This small molecule binds to this protein.
Small molecule (SMILES): CCOP(=O)(O)OCC

Binding-site contacts:
Ligand atom O4 contacts residue ALA226 of chain 1.A at 2.9 Å (h-bond).
Ligand atom P1 contacts residue SER225 of chain 1.A at 1.6 Å.
Ligand atom C1 contacts residue SER225 of chain 1.A at 2.9 Å.
Ligand atom C3 contacts residue PHE361 of chain 1.A at 3.9 Å (hydrophobic).
Ligand atom C3 contacts residue THR479 of chain 1.A at 3.8 Å.
Ligand atom C4 contacts residue TRP258 of chain 1.A at 3.8 Å (hydrophobic).
Ligand atom C4 contacts residue SER225 of chain 1.A at 4.3 Å.
Ligand atom O1 contacts residue SER225 of chain 1.A at 2.7 Å (h-bond).
Ligand atom C1 contacts residue HIS478 of chain 1.A at 4.0 Å.
Ligand atom P1 contacts residue HIS478 of chain 1.A at 3.7 Å.
Ligand atom O3 contacts residue HIS478 of chain 1.A at 4.4 Å.
Ligand atom C3 contacts residue TYR464 of chain 1.A at 3.3 Å (hydrophobic).
Ligand atom P1 contacts residue GLY143 of chain 1.A at 4.2 Å.
Ligand atom C4 contacts residue MET315 of chain 1.A at 3.1 Å (hydrophobic).
Ligand atom O4 contacts residue SER225 of chain 1.A at 2.5 Å (h-bond).
Ligand atom C2 contacts residue GLU224 of chain 1.A at 4.3 Å.
Ligand atom P1 contacts residue GLY144 of chain 1.A at 3.9 Å.
Ligand atom O3 contacts residue GLY144 of chain 1.A at 4.1 Å.
Ligand atom O1 contacts residue GLY144 of chain 1.A at 4.1 Å.
Ligand atom C2 contacts residue THR479 of chain 1.A at 4.0 Å.
Ligand atom C3 contacts residue HIS478 of chain 1.A at 4.1 Å.
Ligand atom C2 contacts residue GLY143 of chain 1.A at 4.1 Å.
Ligand atom C4 contacts residue PHE316 of chain 1.A at 4.1 Å (hydrophobic).
Ligand atom O1 contacts residue GLY143 of chain 1.A at 4.2 Å.
Ligand atom C1 contacts residue TRP258 of chain 1.A at 4.0 Å (hydrophobic).
Ligand atom O3 contacts residue SER225 of chain 1.A at 2.5 Å (h-bond).
Ligand atom C2 contacts residue TYR464 of chain 1.A at 4.0 Å (hydrophobic).
Ligand atom C2 contacts residue SER225 of chain 1.A at 3.2 Å.
Ligand atom O3 contacts residue ALA226 of chain 1.A at 4.2 Å.
Ligand atom C2 contacts residue HIS478 of chain 1.A at 3.4 Å.
Ligand atom O1 contacts residue HIS478 of chain 1.A at 3.6 Å (h-bond).
Ligand atom P1 contacts residue ALA226 of chain 1.A at 3.6 Å.
Ligand atom C1 contacts residue PHE428 of chain 1.A at 4.3 Å (hydrophobic).
Ligand atom O4 contacts residue GLY144 of chain 1.A at 2.8 Å (h-bond).
Ligand atom O4 contacts residue GLY143 of chain 1.A at 2.9 Å (h-bond).
Ligand atom O4 contacts residue GLY142 of chain 1.A at 3.9 Å.
Ligand atom O3 contacts residue TRP258 of chain 1.A at 4.1 Å.

Sequence of chain 1.A:
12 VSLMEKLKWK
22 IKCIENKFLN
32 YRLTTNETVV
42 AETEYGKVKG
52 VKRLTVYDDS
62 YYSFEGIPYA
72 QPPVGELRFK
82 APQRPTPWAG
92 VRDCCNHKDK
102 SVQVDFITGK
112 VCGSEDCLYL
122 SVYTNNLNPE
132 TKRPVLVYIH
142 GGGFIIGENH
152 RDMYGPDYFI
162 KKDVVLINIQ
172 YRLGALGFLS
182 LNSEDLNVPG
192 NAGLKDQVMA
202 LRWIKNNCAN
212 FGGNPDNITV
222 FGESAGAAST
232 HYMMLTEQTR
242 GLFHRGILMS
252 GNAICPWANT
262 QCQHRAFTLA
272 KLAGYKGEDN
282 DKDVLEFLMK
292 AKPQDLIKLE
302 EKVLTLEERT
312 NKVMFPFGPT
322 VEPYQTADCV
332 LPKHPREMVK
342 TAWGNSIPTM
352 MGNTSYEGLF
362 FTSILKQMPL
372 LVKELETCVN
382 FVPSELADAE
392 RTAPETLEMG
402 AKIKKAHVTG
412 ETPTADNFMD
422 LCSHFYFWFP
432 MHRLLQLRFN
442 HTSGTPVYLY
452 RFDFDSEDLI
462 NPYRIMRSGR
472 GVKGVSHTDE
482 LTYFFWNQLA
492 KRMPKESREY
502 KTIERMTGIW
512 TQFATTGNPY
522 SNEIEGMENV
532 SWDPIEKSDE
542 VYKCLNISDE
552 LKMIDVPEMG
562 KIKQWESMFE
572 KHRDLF